Binding-site contacts:
Ligand atom C3 contacts residue ASP100 of chain 1.B at 3.2 Å.
Ligand atom C5 contacts residue ALA24 of chain 1.B at 3.8 Å (hydrophobic).
Ligand atom C3 contacts residue ASP102 of chain 1.B at 4.2 Å.
Ligand atom C3 contacts residue CA1 of chain 1.I at 3.4 Å.
Ligand atom C2 contacts residue ASP105 of chain 1.B at 3.2 Å.
Ligand atom O3 contacts residue ASP102 of chain 1.B at 3.0 Å (salt-bridge).
Ligand atom C2 contacts residue ASP97 of chain 1.B at 3.5 Å.
Ligand atom O4 contacts residue CA1 of chain 1.I at 2.3 Å.
Ligand atom O5 contacts residue ALA24 of chain 1.B at 2.9 Å (h-bond).
Ligand atom O4 contacts residue SER23 of chain 1.B at 3.4 Å.
Ligand atom C2 contacts residue SER23 of chain 1.B at 3.5 Å.
Ligand atom C3 contacts residue ASP105 of chain 1.B at 3.7 Å.
Ligand atom O2 contacts residue SER23 of chain 1.B at 4.2 Å.
Ligand atom O1 contacts residue ASP97 of chain 1.B at 4.3 Å.
Ligand atom O3 contacts residue ASP100 of chain 1.B at 2.6 Å (salt-bridge).
Ligand atom O4 contacts residue ALA24 of chain 1.B at 4.2 Å.
Ligand atom O2 contacts residue ASP97 of chain 1.B at 2.7 Å (salt-bridge).
Ligand atom C2 contacts residue CA1 of chain 1.I at 3.8 Å.
Ligand atom O2 contacts residue ASP100 of chain 1.B at 3.7 Å.
Ligand atom O2 contacts residue GLU96 of chain 1.B at 3.5 Å (salt-bridge).
Ligand atom O2 contacts residue GLY98 of chain 1.B at 4.1 Å.
Ligand atom C1 contacts residue SER23 of chain 1.B at 3.4 Å.
Ligand atom C2 contacts residue CA1 of chain 1.J at 3.3 Å.
Ligand atom C6 contacts residue THR46 of chain 1.B at 3.9 Å.
Ligand atom C4 contacts residue ASP105 of chain 1.B at 4.3 Å.
Ligand atom O5 contacts residue SER23 of chain 1.B at 3.5 Å (h-bond).
Ligand atom O4 contacts residue ASN22 of chain 1.B at 3.0 Å (h-bond).
Ligand atom O4 contacts residue ASP102 of chain 1.B at 4.1 Å.
Ligand atom C4 contacts residue ASP100 of chain 1.B at 4.0 Å.
Ligand atom C3 contacts residue CA1 of chain 1.J at 3.3 Å.
Ligand atom O2 contacts residue ASP105 of chain 1.B at 3.2 Å (salt-bridge).
Ligand atom C1 contacts residue ASP97 of chain 1.B at 3.8 Å.
Ligand atom C1 contacts residue ALA24 of chain 1.B at 3.9 Å (hydrophobic).
Ligand atom O4 contacts residue ASP105 of chain 1.B at 3.7 Å.
Ligand atom C6 contacts residue ALA24 of chain 1.B at 3.6 Å (hydrophobic).
Ligand atom O3 contacts residue CA1 of chain 1.J at 2.3 Å.
Ligand atom O3 contacts residue ASP105 of chain 1.B at 3.0 Å (salt-bridge).
Ligand atom O2 contacts residue CA1 of chain 1.J at 2.5 Å.
Ligand atom C4 contacts residue CA1 of chain 1.I at 3.3 Å.
Ligand atom O3 contacts residue CA1 of chain 1.I at 2.5 Å.

Sequence of chain 1.A:
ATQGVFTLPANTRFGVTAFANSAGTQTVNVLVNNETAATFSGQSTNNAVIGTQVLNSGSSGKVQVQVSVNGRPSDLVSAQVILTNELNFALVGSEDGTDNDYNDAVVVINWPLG

Sequence of chain 1.B:
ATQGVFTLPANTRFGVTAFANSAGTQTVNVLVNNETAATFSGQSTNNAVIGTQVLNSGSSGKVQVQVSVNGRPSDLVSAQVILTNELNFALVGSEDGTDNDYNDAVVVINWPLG

A protein and the small-molecule ligand that binds it are described below.
Small molecule (SMILES): CO[C@@H]1O[C@@H](C)[C@@H](O)[C@@H](O)[C@@H]1O